Binding-site contacts:
Ligand atom C3 contacts residue ASN809 of chain 1.A at 3.8 Å.
Ligand atom C10 contacts residue ILE689 of chain 1.A at 3.6 Å (hydrophobic).
Ligand atom O33 contacts residue ASP822 of chain 1.A at 3.1 Å (salt-bridge).
Ligand atom N26 contacts residue ILE739 of chain 1.A at 3.5 Å.
Ligand atom C1 contacts residue LYS691 of chain 1.A at 3.8 Å.
Ligand atom C9 contacts residue VAL740 of chain 1.A at 3.3 Å (hydrophobic).
Ligand atom C6 contacts residue MET662 of chain 1.A at 3.4 Å (hydrophobic).
Ligand atom O31 contacts residue PRO668 of chain 1.A at 3.4 Å.
Ligand atom S36 contacts residue LYS691 of chain 1.A at 3.8 Å.
Ligand atom O32 contacts residue ILE689 of chain 1.A at 3.8 Å.
Ligand atom C1 contacts residue ASP822 of chain 1.A at 3.8 Å.
Ligand atom C1 contacts residue LEU696 of chain 1.A at 3.7 Å (hydrophobic).
Ligand atom O32 contacts residue MET662 of chain 1.A at 3.6 Å.
Ligand atom F34 contacts residue ASP808 of chain 1.A at 3.4 Å.
Ligand atom C16 contacts residue ASN809 of chain 1.A at 3.7 Å.
Ligand atom N26 contacts residue GLU738 of chain 1.A at 3.8 Å.
Ligand atom C18 contacts residue MET811 of chain 1.A at 3.6 Å (hydrophobic).
Ligand atom F34 contacts residue ASN809 of chain 1.A at 2.8 Å.
Ligand atom C14 contacts residue TYR725 of chain 1.A at 3.5 Å (hydrophobic).
Ligand atom C14 contacts residue ASP822 of chain 1.A at 3.5 Å.
Ligand atom C13 contacts residue MET811 of chain 1.A at 3.5 Å (hydrophobic).
Ligand atom C7 contacts residue MET811 of chain 1.A at 3.4 Å (hydrophobic).
Ligand atom C5 contacts residue ASP822 of chain 1.A at 3.2 Å.
Ligand atom C4 contacts residue GLU738 of chain 1.A at 3.1 Å.
Ligand atom O31 contacts residue SER664 of chain 1.A at 3.6 Å (h-bond).
Ligand atom O33 contacts residue LYS691 of chain 1.A at 3.3 Å (salt-bridge).
Ligand atom N29 contacts residue THR745 of chain 1.A at 3.8 Å.
Ligand atom N28 contacts residue TYR725 of chain 1.A at 3.7 Å.
Ligand atom C25 contacts residue ASP822 of chain 1.A at 3.6 Å.
Ligand atom C6 contacts residue TRP670 of chain 1.A at 3.4 Å (hydrophobic).
Ligand atom C2 contacts residue ILE737 of chain 1.A at 3.3 Å (hydrophobic).
Ligand atom O31 contacts residue LYS691 of chain 1.A at 3.2 Å.
Ligand atom N30 contacts residue LYS691 of chain 1.A at 3.0 Å (salt-bridge).
Ligand atom N26 contacts residue VAL740 of chain 1.A at 2.9 Å (h-bond).
Ligand atom C8 contacts residue MET662 of chain 1.A at 3.2 Å (hydrophobic).
Ligand atom F35 contacts residue MET662 of chain 1.A at 3.3 Å.
Ligand atom C9 contacts residue ILE739 of chain 1.A at 3.6 Å (hydrophobic).
Ligand atom C3 contacts residue ASP822 of chain 1.A at 3.0 Å.
Ligand atom C1 contacts residue ASP699 of chain 1.A at 3.8 Å.
Ligand atom N28 contacts residue ASP822 of chain 1.A at 3.1 Å (salt-bridge).

Sequence of chain 1.A:
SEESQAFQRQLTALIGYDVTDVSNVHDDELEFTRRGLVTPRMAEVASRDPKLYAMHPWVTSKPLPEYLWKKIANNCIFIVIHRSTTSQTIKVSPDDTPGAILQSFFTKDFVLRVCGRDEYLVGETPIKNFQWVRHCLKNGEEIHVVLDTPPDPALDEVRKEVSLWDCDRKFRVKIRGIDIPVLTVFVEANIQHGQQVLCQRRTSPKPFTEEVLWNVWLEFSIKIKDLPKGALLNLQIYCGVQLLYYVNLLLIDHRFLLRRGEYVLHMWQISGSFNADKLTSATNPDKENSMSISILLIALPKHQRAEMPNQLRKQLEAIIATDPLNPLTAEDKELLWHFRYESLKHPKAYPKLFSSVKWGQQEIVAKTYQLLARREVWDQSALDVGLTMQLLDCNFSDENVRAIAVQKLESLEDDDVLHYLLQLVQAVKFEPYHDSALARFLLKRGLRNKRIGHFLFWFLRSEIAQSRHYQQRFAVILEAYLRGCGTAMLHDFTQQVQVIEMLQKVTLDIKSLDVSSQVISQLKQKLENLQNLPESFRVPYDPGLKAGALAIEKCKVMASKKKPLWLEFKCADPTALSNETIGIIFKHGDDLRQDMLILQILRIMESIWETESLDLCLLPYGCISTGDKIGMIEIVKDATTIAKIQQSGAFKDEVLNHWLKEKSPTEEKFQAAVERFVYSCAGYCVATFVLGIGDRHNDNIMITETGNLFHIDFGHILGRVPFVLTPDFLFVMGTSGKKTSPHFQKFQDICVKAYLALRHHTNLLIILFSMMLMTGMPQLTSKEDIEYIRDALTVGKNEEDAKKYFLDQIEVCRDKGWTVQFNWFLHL

This small molecule binds to this protein.
Small molecule (SMILES): COc1ncc(-c2ccc3nccc(-c4ccnnc4)c3c2)cc1NS(=O)(=O)c1ccc(F)cc1F